Sequence of chain 54.C:
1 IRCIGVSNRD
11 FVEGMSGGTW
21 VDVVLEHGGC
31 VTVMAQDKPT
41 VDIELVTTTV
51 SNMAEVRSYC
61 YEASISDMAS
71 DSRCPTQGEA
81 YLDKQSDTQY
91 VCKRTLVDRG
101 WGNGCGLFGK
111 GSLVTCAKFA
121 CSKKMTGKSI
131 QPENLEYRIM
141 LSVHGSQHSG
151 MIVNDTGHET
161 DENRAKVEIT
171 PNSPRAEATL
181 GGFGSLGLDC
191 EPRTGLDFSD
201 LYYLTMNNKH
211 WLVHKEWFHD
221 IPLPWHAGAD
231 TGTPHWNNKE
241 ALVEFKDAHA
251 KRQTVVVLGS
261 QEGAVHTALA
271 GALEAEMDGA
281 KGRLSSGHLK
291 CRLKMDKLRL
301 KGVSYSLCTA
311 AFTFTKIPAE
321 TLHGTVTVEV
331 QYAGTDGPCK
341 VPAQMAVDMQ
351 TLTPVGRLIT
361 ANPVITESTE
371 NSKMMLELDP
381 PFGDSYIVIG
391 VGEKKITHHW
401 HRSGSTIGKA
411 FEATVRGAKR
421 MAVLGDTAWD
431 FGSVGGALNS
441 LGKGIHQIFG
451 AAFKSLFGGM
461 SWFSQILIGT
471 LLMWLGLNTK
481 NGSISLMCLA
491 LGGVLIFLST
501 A

This small molecule binds to this protein.
Small molecule (SMILES): CC(=O)N[C@H]1[C@H](O[C@H]2[C@H](O)[C@@H](NC(C)=O)CO[C@@H]2CO)O[C@H](CO)[C@@H](O)[C@@H]1O

Sequence of chain 54.H:
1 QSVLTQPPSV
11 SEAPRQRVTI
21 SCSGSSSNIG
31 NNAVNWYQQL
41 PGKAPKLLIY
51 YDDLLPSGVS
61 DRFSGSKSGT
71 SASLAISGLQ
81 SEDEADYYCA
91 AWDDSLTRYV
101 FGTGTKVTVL

Binding-site contacts:
Ligand atom N2 contacts residue ASN154 of chain 54.C at 3.9 Å.
Ligand atom C8 contacts residue GLY150 of chain 54.C at 3.8 Å.
Ligand atom C8 contacts residue ASN154 of chain 54.C at 4.2 Å.
Ligand atom N2 contacts residue SER95 of chain 54.H at 2.6 Å (h-bond).
Ligand atom C2 contacts residue ASN154 of chain 54.C at 4.0 Å.
Ligand atom O4 contacts residue LEU96 of chain 54.H at 3.2 Å.
Ligand atom C2 contacts residue SER95 of chain 54.H at 3.4 Å.
Ligand atom C1 contacts residue SER95 of chain 54.H at 3.6 Å.
Ligand atom O5 contacts residue MET151 of chain 54.C at 3.8 Å.
Ligand atom C2 contacts residue LEU96 of chain 54.H at 3.6 Å (hydrophobic).
Ligand atom C7 contacts residue GLY150 of chain 54.C at 3.7 Å.
Ligand atom N2 contacts residue LEU96 of chain 54.H at 3.6 Å.
Ligand atom O7 contacts residue MET151 of chain 54.C at 3.3 Å.
Ligand atom C8 contacts residue SER95 of chain 54.H at 3.5 Å.
Ligand atom C1 contacts residue ASN154 of chain 54.C at 3.1 Å.
Ligand atom C3 contacts residue SER95 of chain 54.H at 3.2 Å.
Ligand atom O5 contacts residue ASN154 of chain 54.C at 4.0 Å.
Ligand atom O3 contacts residue SER95 of chain 54.H at 3.2 Å (h-bond).
Ligand atom C2 contacts residue MET151 of chain 54.C at 4.1 Å (hydrophobic).
Ligand atom O7 contacts residue GLY150 of chain 54.C at 2.8 Å (h-bond).
Ligand atom C1 contacts residue LEU96 of chain 54.H at 3.9 Å (hydrophobic).
Ligand atom O7 contacts residue ASN154 of chain 54.C at 2.9 Å (h-bond).
Ligand atom O3 contacts residue LEU96 of chain 54.H at 4.1 Å.
Ligand atom O5 contacts residue LEU96 of chain 54.H at 4.5 Å.
Ligand atom C4 contacts residue LEU96 of chain 54.H at 4.3 Å (hydrophobic).
Ligand atom C7 contacts residue SER95 of chain 54.H at 3.5 Å.
Ligand atom C7 contacts residue MET151 of chain 54.C at 4.3 Å (hydrophobic).
Ligand atom O7 contacts residue HIS148 of chain 54.C at 4.0 Å.
Ligand atom C7 contacts residue ASN154 of chain 54.C at 3.4 Å.
Ligand atom C3 contacts residue LEU96 of chain 54.H at 4.2 Å (hydrophobic).
Ligand atom C8 contacts residue ASP94 of chain 54.H at 3.5 Å.
Ligand atom C1 contacts residue MET151 of chain 54.C at 3.6 Å (hydrophobic).